Sequence of chain 1.A:
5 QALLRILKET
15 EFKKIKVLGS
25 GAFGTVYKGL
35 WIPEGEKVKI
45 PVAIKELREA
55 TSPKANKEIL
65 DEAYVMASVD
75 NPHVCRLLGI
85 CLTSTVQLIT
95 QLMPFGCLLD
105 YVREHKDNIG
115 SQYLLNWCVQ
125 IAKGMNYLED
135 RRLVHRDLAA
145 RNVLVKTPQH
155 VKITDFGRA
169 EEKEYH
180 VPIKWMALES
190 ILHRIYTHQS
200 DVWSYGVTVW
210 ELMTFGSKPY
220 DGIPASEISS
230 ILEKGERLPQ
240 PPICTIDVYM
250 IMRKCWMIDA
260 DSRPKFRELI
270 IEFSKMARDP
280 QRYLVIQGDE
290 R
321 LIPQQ

Binding-site contacts:
Ligand atom C39 contacts residue ALA47 of chain 1.A at 3.4 Å (hydrophobic).
Ligand atom C39 contacts residue LEU92 of chain 1.A at 3.4 Å (hydrophobic).
Ligand atom C9 contacts residue PHE160 of chain 1.A at 3.6 Å (hydrophobic).
Ligand atom C2 contacts residue ASP159 of chain 1.A at 3.2 Å.
Ligand atom C37 contacts residue ASP159 of chain 1.A at 3.7 Å.
Ligand atom F22 contacts residue GLU66 of chain 1.A at 3.2 Å.
Ligand atom C12 contacts residue CYS79 of chain 1.A at 3.1 Å (hydrophobic).
Ligand atom C15 contacts residue LEU92 of chain 1.A at 3.6 Å (hydrophobic).
Ligand atom C39 contacts residue LYS49 of chain 1.A at 3.6 Å.
Ligand atom C16 contacts residue LEU92 of chain 1.A at 3.6 Å (hydrophobic).
Ligand atom N41 contacts residue LYS49 of chain 1.A at 3.7 Å.
Ligand atom C33 contacts residue PHE27 of chain 1.A at 3.7 Å (hydrophobic).
Ligand atom N10 contacts residue ARG162 of chain 1.A at 2.9 Å (salt-bridge).
Ligand atom C19 contacts residue GLU66 of chain 1.A at 3.7 Å.
Ligand atom F22 contacts residue MET70 of chain 1.A at 3.4 Å.
Ligand atom C21 contacts residue ILE63 of chain 1.A at 3.6 Å (hydrophobic).
Ligand atom C6 contacts residue CYS79 of chain 1.A at 3.3 Å (hydrophobic).
Ligand atom C9 contacts residue MET70 of chain 1.A at 3.5 Å (hydrophobic).
Ligand atom C15 contacts residue ARG162 of chain 1.A at 3.6 Å.
Ligand atom F22 contacts residue ALA67 of chain 1.A at 3.4 Å.
Ligand atom S38 contacts residue LYS49 of chain 1.A at 3.7 Å.
Ligand atom N34 contacts residue ARG162 of chain 1.A at 3.5 Å (salt-bridge).
Ligand atom C3 contacts residue ASP159 of chain 1.A at 3.5 Å.
Ligand atom F23 contacts residue ALA67 of chain 1.A at 3.4 Å.
Ligand atom C14 contacts residue ARG162 of chain 1.A at 3.6 Å.
Ligand atom C5 contacts residue THR158 of chain 1.A at 3.7 Å.
Ligand atom F23 contacts residue LEU92 of chain 1.A at 3.5 Å.
Ligand atom C11 contacts residue CYS79 of chain 1.A at 3.1 Å (hydrophobic).
Ligand atom O35 contacts residue LEU92 of chain 1.A at 3.6 Å.
Ligand atom C7 contacts residue CYS79 of chain 1.A at 3.5 Å (hydrophobic).
Ligand atom N36 contacts residue ASP159 of chain 1.A at 2.7 Å (salt-bridge).
Ligand atom C1 contacts residue ASP159 of chain 1.A at 3.4 Å.
Ligand atom N10 contacts residue PHE160 of chain 1.A at 3.5 Å (h-bond).
Ligand atom C39 contacts residue THR94 of chain 1.A at 3.7 Å.
Ligand atom F22 contacts residue ARG162 of chain 1.A at 3.5 Å.
Ligand atom N13 contacts residue ARG162 of chain 1.A at 3.4 Å (salt-bridge).
Ligand atom N36 contacts residue LYS49 of chain 1.A at 3.6 Å.
Ligand atom C21 contacts residue ALA67 of chain 1.A at 3.7 Å (hydrophobic).
Ligand atom S38 contacts residue LEU92 of chain 1.A at 3.4 Å (h-bond).
Ligand atom N10 contacts residue ASP159 of chain 1.A at 3.6 Å.

This protein binds this small molecule.
Small molecule (SMILES): Cc1c(C#Cc2ccc(CN3CCC(CO)CC3)cc2)cc(C(F)F)c2cn([C@@H](C(=O)Nc3nccs3)c3ncn4c3CCC43CC3)nc12